A protein and the small-molecule ligand that binds it are described below.
Small molecule (SMILES): O=C(O)C1=C[C@@H](OP(=O)(O)O)[C@@H](O)[C@H](O)C1

Binding-site contacts:
Ligand atom O7 contacts residue LYS340 of chain 1.A at 2.9 Å (salt-bridge).
Ligand atom P1 contacts residue LYS340 of chain 1.A at 3.8 Å.
Ligand atom O5 contacts residue SER23 of chain 1.A at 2.7 Å (h-bond).
Ligand atom O2 contacts residue LYS340 of chain 1.A at 2.9 Å (salt-bridge).
Ligand atom C4 contacts residue ASP313 of chain 1.A at 3.4 Å.
Ligand atom C5 contacts residue GLN171 of chain 1.A at 3.7 Å.
Ligand atom C5 contacts residue ASP313 of chain 1.A at 3.6 Å.
Ligand atom O4 contacts residue ARG27 of chain 1.A at 2.7 Å (salt-bridge).
Ligand atom O3 contacts residue FMT1 of chain 1.C at 2.9 Å.
Ligand atom C2 contacts residue TYR200 of chain 1.A at 3.4 Å (hydrophobic).
Ligand atom O5 contacts residue ARG27 of chain 1.A at 2.8 Å (salt-bridge).
Ligand atom O5 contacts residue ILE97 of chain 1.A at 3.8 Å.
Ligand atom O2 contacts residue ASP313 of chain 1.A at 2.8 Å (salt-bridge).
Ligand atom C6 contacts residue LYS22 of chain 1.A at 3.8 Å.
Ligand atom O7 contacts residue SER197 of chain 1.A at 2.6 Å (h-bond).
Ligand atom O6 contacts residue SER169 of chain 1.A at 3.4 Å (h-bond).
Ligand atom C1 contacts residue TYR200 of chain 1.A at 3.5 Å (hydrophobic).
Ligand atom O7 contacts residue ASN336 of chain 1.A at 2.9 Å (h-bond).
Ligand atom C3 contacts residue GLN171 of chain 1.A at 3.8 Å.
Ligand atom O3 contacts residue FMT1 of chain 1.F at 3.8 Å.
Ligand atom O1 contacts residue GLN171 of chain 1.A at 3.0 Å (h-bond).
Ligand atom O8 contacts residue LYS340 of chain 1.A at 3.7 Å.
Ligand atom O4 contacts residue ILE97 of chain 1.A at 3.6 Å.
Ligand atom O6 contacts residue SER170 of chain 1.A at 2.7 Å (h-bond).
Ligand atom C7 contacts residue SER23 of chain 1.A at 3.8 Å.
Ligand atom C7 contacts residue ARG27 of chain 1.A at 3.5 Å.
Ligand atom C7 contacts residue TYR200 of chain 1.A at 3.2 Å (hydrophobic).
Ligand atom O3 contacts residue ASP313 of chain 1.A at 2.7 Å (salt-bridge).
Ligand atom C3 contacts residue TYR200 of chain 1.A at 3.8 Å (hydrophobic).
Ligand atom O8 contacts residue SER169 of chain 1.A at 2.7 Å (h-bond).
Ligand atom C2 contacts residue GLN171 of chain 1.A at 3.8 Å.
Ligand atom O6 contacts residue SER197 of chain 1.A at 3.5 Å.
Ligand atom O1 contacts residue LYS340 of chain 1.A at 3.8 Å.
Ligand atom O6 contacts residue GLN171 of chain 1.A at 3.6 Å.
Ligand atom O3 contacts residue LYS22 of chain 1.A at 3.0 Å (salt-bridge).
Ligand atom P1 contacts residue SER169 of chain 1.A at 3.6 Å.
Ligand atom O4 contacts residue TYR200 of chain 1.A at 3.5 Å.
Ligand atom O8 contacts residue ASN336 of chain 1.A at 3.7 Å.
Ligand atom P1 contacts residue SER197 of chain 1.A at 3.6 Å.
Ligand atom O5 contacts residue TYR200 of chain 1.A at 3.5 Å.

Sequence of chain 1.A:
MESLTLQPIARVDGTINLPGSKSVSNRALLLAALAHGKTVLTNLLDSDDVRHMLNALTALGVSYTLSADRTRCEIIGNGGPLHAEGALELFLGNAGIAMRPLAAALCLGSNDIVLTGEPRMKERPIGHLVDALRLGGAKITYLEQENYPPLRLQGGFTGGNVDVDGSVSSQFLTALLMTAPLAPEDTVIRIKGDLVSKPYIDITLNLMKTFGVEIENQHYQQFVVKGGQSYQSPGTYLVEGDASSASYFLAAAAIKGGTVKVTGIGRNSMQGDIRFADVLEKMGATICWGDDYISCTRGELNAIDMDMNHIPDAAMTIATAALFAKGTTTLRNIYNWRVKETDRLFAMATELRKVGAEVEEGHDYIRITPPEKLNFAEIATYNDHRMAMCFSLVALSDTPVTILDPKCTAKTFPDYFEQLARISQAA